Sequence of chain 49.D:
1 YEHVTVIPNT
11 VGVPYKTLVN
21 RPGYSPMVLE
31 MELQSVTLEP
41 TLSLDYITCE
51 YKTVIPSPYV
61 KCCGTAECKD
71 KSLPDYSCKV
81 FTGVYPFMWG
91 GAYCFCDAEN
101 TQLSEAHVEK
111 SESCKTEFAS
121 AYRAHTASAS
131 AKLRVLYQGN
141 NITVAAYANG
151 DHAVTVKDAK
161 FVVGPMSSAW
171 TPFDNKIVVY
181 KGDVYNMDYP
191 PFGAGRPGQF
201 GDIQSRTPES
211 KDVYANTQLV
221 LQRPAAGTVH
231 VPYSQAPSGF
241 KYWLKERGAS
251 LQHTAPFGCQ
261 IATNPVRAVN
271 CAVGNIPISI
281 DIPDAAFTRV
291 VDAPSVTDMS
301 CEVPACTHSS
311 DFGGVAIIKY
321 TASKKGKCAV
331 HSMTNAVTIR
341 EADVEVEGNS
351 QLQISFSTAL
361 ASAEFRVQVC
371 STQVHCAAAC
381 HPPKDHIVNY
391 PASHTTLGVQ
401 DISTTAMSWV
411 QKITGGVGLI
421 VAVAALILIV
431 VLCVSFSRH

Sequence of chain 49.E:
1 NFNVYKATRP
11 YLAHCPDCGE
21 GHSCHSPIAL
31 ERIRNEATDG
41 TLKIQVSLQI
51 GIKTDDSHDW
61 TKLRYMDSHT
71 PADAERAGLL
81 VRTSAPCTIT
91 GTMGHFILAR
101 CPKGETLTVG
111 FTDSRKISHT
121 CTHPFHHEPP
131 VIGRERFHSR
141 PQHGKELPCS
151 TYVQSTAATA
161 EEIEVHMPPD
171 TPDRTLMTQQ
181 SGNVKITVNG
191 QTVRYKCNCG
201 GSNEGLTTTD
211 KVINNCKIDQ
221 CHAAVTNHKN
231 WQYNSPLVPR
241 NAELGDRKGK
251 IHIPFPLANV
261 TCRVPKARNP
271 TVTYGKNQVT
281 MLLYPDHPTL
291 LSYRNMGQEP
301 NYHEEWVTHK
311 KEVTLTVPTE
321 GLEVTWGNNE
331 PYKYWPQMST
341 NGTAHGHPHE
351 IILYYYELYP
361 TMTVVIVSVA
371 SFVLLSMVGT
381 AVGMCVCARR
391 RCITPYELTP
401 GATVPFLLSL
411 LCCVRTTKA

Binding-site contacts:
Ligand atom C7 contacts residue ASN259 of chain 49.E at 3.1 Å.
Ligand atom C4 contacts residue ASN259 of chain 49.E at 4.1 Å.
Ligand atom O5 contacts residue THR116 of chain 49.D at 3.8 Å.
Ligand atom O6 contacts residue ASN259 of chain 49.E at 4.4 Å.
Ligand atom C5 contacts residue ASN259 of chain 49.E at 3.6 Å.
Ligand atom C8 contacts residue ASN259 of chain 49.E at 4.4 Å.
Ligand atom C1 contacts residue ASN259 of chain 49.E at 1.4 Å.
Ligand atom C6 contacts residue THR116 of chain 49.D at 4.5 Å.
Ligand atom O6 contacts residue LYS115 of chain 49.D at 3.5 Å (salt-bridge).
Ligand atom C2 contacts residue ASN259 of chain 49.E at 2.4 Å.
Ligand atom N2 contacts residue ASN259 of chain 49.E at 3.0 Å (h-bond).
Ligand atom C3 contacts residue ASN259 of chain 49.E at 3.7 Å.
Ligand atom O7 contacts residue GLU117 of chain 49.D at 4.3 Å.
Ligand atom O5 contacts residue ASN259 of chain 49.E at 2.3 Å (h-bond).
Ligand atom C6 contacts residue LYS115 of chain 49.D at 4.3 Å.
Ligand atom O6 contacts residue THR116 of chain 49.D at 3.2 Å (h-bond).
Ligand atom O7 contacts residue ASN259 of chain 49.E at 2.7 Å (h-bond).
Ligand atom O7 contacts residue LYS181 of chain 49.D at 4.3 Å.

This small molecule binds to this protein.
Small molecule (SMILES): CC(=O)N[C@@H]1[C@@H](O)[C@H](O)[C@@H](CO)O[C@H]1O